This small molecule binds to this protein.
Small molecule (SMILES): CC(=O)N[C@@H]1[C@@H](O)[C@H](O)[C@@H](CO)O[C@H]1O

Binding-site contacts:
Ligand atom O5 contacts residue THR238 of chain 1.C at 4.2 Å.
Ligand atom C4 contacts residue ASN236 of chain 1.C at 4.3 Å.
Ligand atom C3 contacts residue ASN236 of chain 1.C at 3.8 Å.
Ligand atom C6 contacts residue SER276 of chain 1.C at 4.3 Å.
Ligand atom C1 contacts residue ASN236 of chain 1.C at 1.5 Å.
Ligand atom C6 contacts residue ASN278 of chain 1.C at 3.8 Å.
Ligand atom O6 contacts residue ILE279 of chain 1.C at 3.9 Å.
Ligand atom N2 contacts residue ASN236 of chain 1.C at 2.9 Å (h-bond).
Ligand atom O4 contacts residue NAG1 of chain 1.GA at 4.3 Å.
Ligand atom O6 contacts residue ASN278 of chain 1.C at 2.9 Å (h-bond).
Ligand atom C2 contacts residue ASN236 of chain 1.C at 2.5 Å.
Ligand atom O7 contacts residue ASN236 of chain 1.C at 3.4 Å (h-bond).
Ligand atom C7 contacts residue ASN236 of chain 1.C at 3.3 Å.
Ligand atom C5 contacts residue ASN236 of chain 1.C at 3.8 Å.
Ligand atom C6 contacts residue NAG1 of chain 1.GA at 3.8 Å.
Ligand atom O5 contacts residue ASN236 of chain 1.C at 2.5 Å (h-bond).
Ligand atom O7 contacts residue THR238 of chain 1.C at 3.5 Å (h-bond).
Ligand atom O6 contacts residue NAG1 of chain 1.GA at 3.4 Å.
Ligand atom C8 contacts residue ASN236 of chain 1.C at 4.3 Å.
Ligand atom C6 contacts residue ILE279 of chain 1.C at 4.1 Å (hydrophobic).
Ligand atom C1 contacts residue THR238 of chain 1.C at 4.4 Å.

Sequence of chain 1.C:
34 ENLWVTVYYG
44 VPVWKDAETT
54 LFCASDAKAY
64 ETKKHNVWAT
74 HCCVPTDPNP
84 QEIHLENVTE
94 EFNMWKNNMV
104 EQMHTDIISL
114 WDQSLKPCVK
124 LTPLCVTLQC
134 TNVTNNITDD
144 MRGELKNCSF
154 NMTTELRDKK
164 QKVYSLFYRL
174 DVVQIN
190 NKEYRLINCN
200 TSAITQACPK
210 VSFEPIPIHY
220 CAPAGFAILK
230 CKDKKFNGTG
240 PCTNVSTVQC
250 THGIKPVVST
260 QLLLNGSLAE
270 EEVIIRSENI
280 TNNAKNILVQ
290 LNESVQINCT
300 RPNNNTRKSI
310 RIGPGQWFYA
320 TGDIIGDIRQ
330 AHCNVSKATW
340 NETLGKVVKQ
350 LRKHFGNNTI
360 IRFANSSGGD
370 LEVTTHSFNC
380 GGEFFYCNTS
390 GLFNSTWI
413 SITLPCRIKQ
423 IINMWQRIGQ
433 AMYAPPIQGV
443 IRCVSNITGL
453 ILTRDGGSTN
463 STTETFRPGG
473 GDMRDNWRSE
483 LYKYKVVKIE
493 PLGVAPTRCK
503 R